Binding-site contacts:
Ligand atom C contacts residue GLN189 of chain 1.A at 3.8 Å.
Ligand atom O1 contacts residue GLN189 of chain 1.A at 3.9 Å.
Ligand atom O3 contacts residue MET165 of chain 1.A at 3.6 Å.
Ligand atom C9 contacts residue GLN189 of chain 1.A at 3.9 Å.
Ligand atom O4 contacts residue MET165 of chain 1.A at 3.4 Å.
Ligand atom N contacts residue GLN192 of chain 1.A at 3.7 Å.
Ligand atom C contacts residue MET165 of chain 1.A at 3.7 Å (hydrophobic).
Ligand atom C2 contacts residue GLU166 of chain 1.A at 3.4 Å.
Ligand atom C8 contacts residue MET165 of chain 1.A at 3.9 Å (hydrophobic).
Ligand atom N1 contacts residue GLU166 of chain 1.A at 2.7 Å (salt-bridge).
Ligand atom C7 contacts residue GLN189 of chain 1.A at 3.2 Å.
Ligand atom O4 contacts residue HIS164 of chain 1.A at 4.0 Å.
Ligand atom O1 contacts residue ARG188 of chain 1.A at 3.1 Å (salt-bridge).
Ligand atom C8 contacts residue ARG188 of chain 1.A at 4.0 Å.
Ligand atom N contacts residue ARG188 of chain 1.A at 3.9 Å.
Ligand atom C1 contacts residue GLN189 of chain 1.A at 3.9 Å.
Ligand atom N3 contacts residue MET49 of chain 1.A at 3.6 Å.
Ligand atom C2 contacts residue GLN189 of chain 1.A at 3.7 Å.
Ligand atom C9 contacts residue MET49 of chain 1.A at 3.5 Å (hydrophobic).
Ligand atom O3 contacts residue MET49 of chain 1.A at 3.3 Å.
Ligand atom O3 contacts residue ASP187 of chain 1.A at 3.0 Å.
Ligand atom C1 contacts residue GLU166 of chain 1.A at 3.8 Å.
Ligand atom N1 contacts residue LEU167 of chain 1.A at 4.0 Å.
Ligand atom C1 contacts residue ARG188 of chain 1.A at 4.0 Å.
Ligand atom O3 contacts residue ARG188 of chain 1.A at 2.6 Å (salt-bridge).
Ligand atom N contacts residue THR190 of chain 1.A at 3.6 Å (h-bond).
Ligand atom C3 contacts residue GLU166 of chain 1.A at 3.4 Å.
Ligand atom O1 contacts residue GLN192 of chain 1.A at 2.7 Å (h-bond).
Ligand atom O2 contacts residue THR190 of chain 1.A at 3.5 Å (h-bond).
Ligand atom C5 contacts residue GLN189 of chain 1.A at 3.8 Å.
Ligand atom C4 contacts residue GLU166 of chain 1.A at 3.8 Å.
Ligand atom O1 contacts residue THR190 of chain 1.A at 3.1 Å (h-bond).
Ligand atom O4 contacts residue MET49 of chain 1.A at 3.6 Å.
Ligand atom O contacts residue PRO168 of chain 1.A at 3.7 Å.
Ligand atom O3 contacts residue GLN189 of chain 1.A at 3.7 Å.
Ligand atom C4 contacts residue GLN189 of chain 1.A at 3.6 Å.
Ligand atom N3 contacts residue ARG188 of chain 1.A at 3.8 Å.
Ligand atom O2 contacts residue PRO168 of chain 1.A at 3.1 Å.
Ligand atom N3 contacts residue MET165 of chain 1.A at 3.5 Å (h-bond).
Ligand atom C contacts residue ARG188 of chain 1.A at 3.2 Å.

This small molecule binds to this protein.
Small molecule (SMILES): NC(=O)c1cc(N2CC2)c([N+](=O)[O-])cc1[N+](=O)[O-]

Sequence of chain 1.A:
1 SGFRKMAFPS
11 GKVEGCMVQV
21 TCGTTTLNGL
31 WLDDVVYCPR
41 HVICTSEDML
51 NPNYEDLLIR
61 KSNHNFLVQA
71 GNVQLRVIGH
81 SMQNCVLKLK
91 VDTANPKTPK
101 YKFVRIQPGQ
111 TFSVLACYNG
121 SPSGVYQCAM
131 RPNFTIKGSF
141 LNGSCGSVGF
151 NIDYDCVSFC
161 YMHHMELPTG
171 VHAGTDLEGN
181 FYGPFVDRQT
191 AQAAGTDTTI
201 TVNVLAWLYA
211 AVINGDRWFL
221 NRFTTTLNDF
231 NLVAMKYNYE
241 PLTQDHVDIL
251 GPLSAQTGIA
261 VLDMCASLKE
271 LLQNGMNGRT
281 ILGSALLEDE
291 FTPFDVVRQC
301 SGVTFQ